The protein below binds the small molecule below.
Small molecule (SMILES): CC(=O)N[C@@H]1[C@@H](O)[C@H](O)[C@@H](CO)O[C@H]1O

Binding-site contacts:
Ligand atom C5 contacts residue ARG427 of chain 1.A at 4.2 Å.
Ligand atom C7 contacts residue ASN324 of chain 1.A at 3.6 Å.
Ligand atom C1 contacts residue ARG427 of chain 1.A at 4.2 Å.
Ligand atom C3 contacts residue ASN324 of chain 1.A at 3.8 Å.
Ligand atom C4 contacts residue ASN324 of chain 1.A at 4.2 Å.
Ligand atom C6 contacts residue ARG427 of chain 1.A at 3.9 Å.
Ligand atom O5 contacts residue ARG427 of chain 1.A at 3.3 Å (salt-bridge).
Ligand atom C5 contacts residue ASN324 of chain 1.A at 3.7 Å.
Ligand atom N2 contacts residue ASN324 of chain 1.A at 2.9 Å (h-bond).
Ligand atom O5 contacts residue ASN324 of chain 1.A at 2.4 Å (h-bond).
Ligand atom C2 contacts residue ASN324 of chain 1.A at 2.4 Å.
Ligand atom C1 contacts residue ASN324 of chain 1.A at 1.4 Å.
Ligand atom O7 contacts residue ASN324 of chain 1.A at 3.9 Å.

Sequence of chain 1.A:
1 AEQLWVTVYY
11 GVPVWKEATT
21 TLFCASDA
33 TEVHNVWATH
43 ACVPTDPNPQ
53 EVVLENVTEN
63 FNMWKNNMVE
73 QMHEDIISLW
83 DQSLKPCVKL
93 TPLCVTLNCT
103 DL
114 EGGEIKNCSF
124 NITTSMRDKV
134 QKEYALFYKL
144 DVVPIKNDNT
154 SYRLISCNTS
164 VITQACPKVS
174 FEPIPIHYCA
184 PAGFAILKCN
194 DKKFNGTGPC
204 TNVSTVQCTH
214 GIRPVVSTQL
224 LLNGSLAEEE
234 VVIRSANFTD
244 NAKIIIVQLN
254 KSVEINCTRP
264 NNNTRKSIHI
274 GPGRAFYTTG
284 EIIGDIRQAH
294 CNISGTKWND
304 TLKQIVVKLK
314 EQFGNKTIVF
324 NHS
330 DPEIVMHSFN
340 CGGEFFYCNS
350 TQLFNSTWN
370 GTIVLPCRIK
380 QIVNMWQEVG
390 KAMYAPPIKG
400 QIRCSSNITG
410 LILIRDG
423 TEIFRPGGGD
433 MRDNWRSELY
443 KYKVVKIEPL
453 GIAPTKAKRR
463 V